Sequence of chain 1.L:
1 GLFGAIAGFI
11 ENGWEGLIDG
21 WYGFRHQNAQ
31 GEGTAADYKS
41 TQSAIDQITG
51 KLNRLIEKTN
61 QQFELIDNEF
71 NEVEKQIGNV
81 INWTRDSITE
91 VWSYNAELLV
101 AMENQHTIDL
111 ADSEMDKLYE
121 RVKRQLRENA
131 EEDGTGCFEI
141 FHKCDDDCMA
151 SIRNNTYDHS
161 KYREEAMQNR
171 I

Sequence of chain 1.G:
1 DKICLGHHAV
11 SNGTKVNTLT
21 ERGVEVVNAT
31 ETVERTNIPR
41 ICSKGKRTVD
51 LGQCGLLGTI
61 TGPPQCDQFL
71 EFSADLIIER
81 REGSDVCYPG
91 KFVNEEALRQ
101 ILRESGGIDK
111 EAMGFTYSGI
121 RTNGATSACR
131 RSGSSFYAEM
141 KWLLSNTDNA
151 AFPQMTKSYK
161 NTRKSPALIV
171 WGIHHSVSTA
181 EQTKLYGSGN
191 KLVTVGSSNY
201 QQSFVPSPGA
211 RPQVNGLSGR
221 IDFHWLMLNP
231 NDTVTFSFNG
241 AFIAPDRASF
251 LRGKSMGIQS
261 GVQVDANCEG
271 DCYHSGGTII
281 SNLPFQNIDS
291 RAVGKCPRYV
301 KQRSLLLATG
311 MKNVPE

Binding-site contacts:
Ligand atom C28 contacts residue PRO284 of chain 1.G at 4.0 Å (hydrophobic).
Ligand atom C31 contacts residue TRP92 of chain 1.H at 3.8 Å (hydrophobic).
Ligand atom S14 contacts residue LEU55 of chain 1.H at 3.7 Å.
Ligand atom C10 contacts residue TYR94 of chain 1.L at 4.0 Å (hydrophobic).
Ligand atom C19 contacts residue GLU97 of chain 1.L at 3.8 Å.
Ligand atom C12 contacts residue GLU97 of chain 1.L at 3.7 Å.
Ligand atom S14 contacts residue TYR94 of chain 1.L at 4.0 Å.
Ligand atom C4 contacts residue THR59 of chain 1.H at 3.7 Å.
Ligand atom C33 contacts residue THR59 of chain 1.H at 3.8 Å.
Ligand atom O30 contacts residue TYR94 of chain 1.L at 2.9 Å.
Ligand atom C13 contacts residue LEU55 of chain 1.H at 3.9 Å (hydrophobic).
Ligand atom C2 contacts residue THR59 of chain 1.H at 3.6 Å.
Ligand atom O35 contacts residue GLU90 of chain 1.L at 3.8 Å.
Ligand atom C11 contacts residue TYR94 of chain 1.L at 3.7 Å (hydrophobic).
Ligand atom C12 contacts residue GLU57 of chain 1.H at 3.6 Å.
Ligand atom C16 contacts residue ARG54 of chain 1.H at 4.0 Å.
Ligand atom C20 contacts residue ARG54 of chain 1.H at 3.7 Å.
Ligand atom C29 contacts residue PRO284 of chain 1.G at 3.5 Å (hydrophobic).
Ligand atom C28 contacts residue PHE285 of chain 1.G at 3.7 Å (hydrophobic).
Ligand atom S14 contacts residue LEU99 of chain 1.H at 3.9 Å.
Ligand atom C26 contacts residue TYR94 of chain 1.L at 3.5 Å (hydrophobic).
Ligand atom C29 contacts residue LEU55 of chain 1.H at 3.5 Å (hydrophobic).
Ligand atom C20 contacts residue GLU97 of chain 1.L at 3.5 Å.
Ligand atom C13 contacts residue ARG54 of chain 1.H at 3.7 Å.
Ligand atom C3 contacts residue THR59 of chain 1.H at 3.4 Å.
Ligand atom C34 contacts residue TRP92 of chain 1.H at 3.6 Å (hydrophobic).
Ligand atom C29 contacts residue LEU99 of chain 1.H at 3.6 Å (hydrophobic).
Ligand atom C33 contacts residue GLU90 of chain 1.L at 3.7 Å.
Ligand atom C20 contacts residue LEU98 of chain 1.L at 3.6 Å (hydrophobic).
Ligand atom C15 contacts residue ALA101 of chain 1.L at 3.4 Å (hydrophobic).
Ligand atom C20 contacts residue ALA101 of chain 1.L at 3.9 Å (hydrophobic).
Ligand atom C15 contacts residue ARG54 of chain 1.H at 3.2 Å.
Ligand atom BR5 contacts residue THR59 of chain 1.H at 4.0 Å.
Ligand atom C16 contacts residue LEU19 of chain 1.K at 4.0 Å (hydrophobic).
Ligand atom C29 contacts residue PHE285 of chain 1.G at 3.6 Å (hydrophobic).
Ligand atom C17 contacts residue LEU55 of chain 1.H at 3.5 Å (hydrophobic).
Ligand atom C31 contacts residue TYR94 of chain 1.L at 3.9 Å (hydrophobic).
Ligand atom BR5 contacts residue GLN302 of chain 1.K at 3.7 Å.
Ligand atom C19 contacts residue LEU98 of chain 1.L at 4.0 Å (hydrophobic).
Ligand atom O30 contacts residue TRP92 of chain 1.H at 3.8 Å.

Sequence of chain 1.H:
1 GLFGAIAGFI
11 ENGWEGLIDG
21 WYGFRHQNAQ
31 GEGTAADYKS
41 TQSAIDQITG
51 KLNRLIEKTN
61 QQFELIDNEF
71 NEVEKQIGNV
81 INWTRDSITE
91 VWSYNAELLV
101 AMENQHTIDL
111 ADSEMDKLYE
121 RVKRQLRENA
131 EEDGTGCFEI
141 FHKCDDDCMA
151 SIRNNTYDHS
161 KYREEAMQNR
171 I

Sequence of chain 1.K:
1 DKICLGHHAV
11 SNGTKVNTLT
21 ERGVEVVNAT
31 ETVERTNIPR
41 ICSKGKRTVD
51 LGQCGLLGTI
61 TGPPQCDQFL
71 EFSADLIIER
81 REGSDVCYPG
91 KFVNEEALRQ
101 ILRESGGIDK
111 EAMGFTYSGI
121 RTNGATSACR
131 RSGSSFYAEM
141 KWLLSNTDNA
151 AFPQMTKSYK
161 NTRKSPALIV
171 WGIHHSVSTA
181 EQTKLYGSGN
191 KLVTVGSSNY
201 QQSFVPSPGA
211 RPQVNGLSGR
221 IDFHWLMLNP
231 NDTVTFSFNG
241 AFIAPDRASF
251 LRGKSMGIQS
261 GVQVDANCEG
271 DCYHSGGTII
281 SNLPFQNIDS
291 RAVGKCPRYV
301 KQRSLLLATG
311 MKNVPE

A small-molecule ligand and the protein it binds are described below.
Small molecule (SMILES): CCOC(=O)c1c(CSc2ccccc2)n(C)c2cc(Br)c(O)c(CN(C)C)c12